The small molecule below binds the protein below.
Small molecule (SMILES): CC(C)(C)n1nc(-c2cccc(O)c2)c2c(N)ncnc21

Binding-site contacts:
Ligand atom C20 contacts residue ASP23 of chain 1.A at 4.2 Å.
Ligand atom N15 contacts residue ARG26 of chain 1.A at 4.2 Å.
Ligand atom C18 contacts residue ARG26 of chain 1.A at 4.0 Å.
Ligand atom C13 contacts residue ARG26 of chain 1.A at 3.7 Å.
Ligand atom O33 contacts residue GLU244 of chain 1.A at 2.6 Å (salt-bridge).
Ligand atom N5 contacts residue ARG26 of chain 1.A at 3.5 Å (salt-bridge).
Ligand atom C2 contacts residue ARG26 of chain 1.A at 3.5 Å.
Ligand atom C19 contacts residue ARG26 of chain 1.A at 3.8 Å.
Ligand atom C7 contacts residue ARG26 of chain 1.A at 3.5 Å.
Ligand atom N11 contacts residue ARG26 of chain 1.A at 4.0 Å.
Ligand atom C28 contacts residue ARG22 of chain 1.A at 4.0 Å.
Ligand atom C6 contacts residue ARG26 of chain 1.A at 3.6 Å.
Ligand atom N3 contacts residue ARG26 of chain 1.A at 3.4 Å.
Ligand atom C19 contacts residue LEU27 of chain 1.A at 4.0 Å (hydrophobic).
Ligand atom C29 contacts residue GLU244 of chain 1.A at 3.5 Å.
Ligand atom C28 contacts residue ARG26 of chain 1.A at 3.8 Å.
Ligand atom C29 contacts residue ARG22 of chain 1.A at 3.9 Å.
Ligand atom C26 contacts residue GLU244 of chain 1.A at 3.6 Å.
Ligand atom O33 contacts residue ARG22 of chain 1.A at 3.1 Å.
Ligand atom N1 contacts residue ARG26 of chain 1.A at 3.7 Å.
Ligand atom C4 contacts residue ARG26 of chain 1.A at 3.6 Å.

Sequence of chain 1.A:
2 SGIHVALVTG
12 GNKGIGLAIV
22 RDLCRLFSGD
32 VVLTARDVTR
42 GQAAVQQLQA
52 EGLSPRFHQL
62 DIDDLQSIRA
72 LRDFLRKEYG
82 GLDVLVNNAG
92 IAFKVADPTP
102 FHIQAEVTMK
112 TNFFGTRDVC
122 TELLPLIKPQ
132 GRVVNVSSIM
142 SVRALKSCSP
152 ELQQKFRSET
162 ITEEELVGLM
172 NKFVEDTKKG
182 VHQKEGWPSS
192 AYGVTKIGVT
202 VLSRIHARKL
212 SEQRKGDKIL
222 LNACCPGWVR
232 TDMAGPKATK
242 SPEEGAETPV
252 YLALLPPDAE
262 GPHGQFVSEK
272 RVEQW